Binding-site contacts:
Ligand atom C10 contacts residue THR119 of chain 1.A at 3.8 Å.
Ligand atom C2 contacts residue LYS15 of chain 2.A at 3.7 Å.
Ligand atom O3 contacts residue LYS15 of chain 2.A at 3.5 Å.
Ligand atom C14 contacts residue STL1 of chain 2.C at 0.7 Å.
Ligand atom C13 contacts residue SER117 of chain 2.A at 3.8 Å.
Ligand atom O2 contacts residue STL1 of chain 2.C at 1.7 Å (h-bond).
Ligand atom O1 contacts residue LEU110 of chain 1.A at 3.6 Å.
Ligand atom C12 contacts residue LEU110 of chain 1.A at 3.8 Å (hydrophobic).
Ligand atom C9 contacts residue STL1 of chain 2.C at 0.8 Å.
Ligand atom O1 contacts residue SER117 of chain 2.A at 2.7 Å (h-bond).
Ligand atom C4 contacts residue LEU17 of chain 2.A at 3.9 Å (hydrophobic).
Ligand atom C10 contacts residue STL1 of chain 2.C at 0.7 Å.
Ligand atom C1 contacts residue LYS15 of chain 2.A at 3.7 Å.
Ligand atom C4 contacts residue ALA108 of chain 1.A at 3.9 Å (hydrophobic).
Ligand atom O3 contacts residue STL1 of chain 2.C at 1.5 Å.
Ligand atom C11 contacts residue LEU110 of chain 2.A at 3.7 Å (hydrophobic).
Ligand atom C8 contacts residue ALA108 of chain 1.A at 3.9 Å (hydrophobic).
Ligand atom C1 contacts residue STL1 of chain 2.C at 1.0 Å.
Ligand atom C3 contacts residue STL1 of chain 2.C at 1.4 Å.
Ligand atom C11 contacts residue SER117 of chain 1.A at 3.4 Å.
Ligand atom C5 contacts residue STL1 of chain 2.C at 0.7 Å.
Ligand atom C6 contacts residue STL1 of chain 2.C at 0.9 Å.
Ligand atom C12 contacts residue STL1 of chain 2.C at 0.2 Å.
Ligand atom C7 contacts residue LEU17 of chain 2.A at 3.9 Å (hydrophobic).
Ligand atom O1 contacts residue STL1 of chain 2.C at 0.4 Å (h-bond).
Ligand atom C4 contacts residue STL1 of chain 2.C at 0.9 Å.
Ligand atom C8 contacts residue STL1 of chain 2.C at 1.2 Å.
Ligand atom C8 contacts residue LEU17 of chain 2.A at 3.8 Å (hydrophobic).
Ligand atom C12 contacts residue SER117 of chain 1.A at 3.6 Å.
Ligand atom C2 contacts residue STL1 of chain 2.C at 1.0 Å.
Ligand atom O1 contacts residue SER117 of chain 1.A at 2.9 Å (h-bond).
Ligand atom C12 contacts residue LEU110 of chain 2.A at 3.9 Å (hydrophobic).
Ligand atom O2 contacts residue THR106 of chain 1.A at 3.4 Å.
Ligand atom C5 contacts residue LEU17 of chain 2.A at 3.9 Å (hydrophobic).
Ligand atom C13 contacts residue LEU110 of chain 1.A at 3.8 Å (hydrophobic).
Ligand atom C11 contacts residue STL1 of chain 2.C at 0.4 Å.
Ligand atom C6 contacts residue LYS15 of chain 2.A at 3.7 Å.
Ligand atom C13 contacts residue STL1 of chain 2.C at 0.4 Å.
Ligand atom C12 contacts residue SER117 of chain 2.A at 3.7 Å.
Ligand atom C7 contacts residue STL1 of chain 2.C at 0.5 Å.

Sequence of chain 2.A:
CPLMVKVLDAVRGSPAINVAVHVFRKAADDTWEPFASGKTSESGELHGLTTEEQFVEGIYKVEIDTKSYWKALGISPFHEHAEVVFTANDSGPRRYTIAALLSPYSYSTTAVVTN

Sequence of chain 1.A:
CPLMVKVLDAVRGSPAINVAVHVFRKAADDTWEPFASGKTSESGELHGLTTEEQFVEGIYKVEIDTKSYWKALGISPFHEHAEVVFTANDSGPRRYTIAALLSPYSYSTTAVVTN

A small-molecule ligand and the protein it binds are described below.
Small molecule (SMILES): Oc1ccc(/C=C/c2cc(O)cc(O)c2)cc1